Binding-site contacts:
Ligand atom CM2 contacts residue ILE217 of chain 3.A at 3.4 Å (hydrophobic).
Ligand atom F1 contacts residue VAL171 of chain 3.A at 3.8 Å.
Ligand atom N2 contacts residue THR97 of chain 3.A at 3.8 Å.
Ligand atom CM2 contacts residue ILE184 of chain 3.A at 3.8 Å (hydrophobic).
Ligand atom C6B contacts residue ILE95 of chain 3.A at 4.0 Å (hydrophobic).
Ligand atom C1B contacts residue ILE95 of chain 3.A at 3.6 Å (hydrophobic).
Ligand atom C4 contacts residue TYR193 of chain 3.A at 3.9 Å (hydrophobic).
Ligand atom F3 contacts residue VAL24 of chain 3.C at 3.3 Å.
Ligand atom CM2 contacts residue PHE147 of chain 3.A at 3.8 Å (hydrophobic).
Ligand atom CM6 contacts residue ILE95 of chain 3.A at 3.9 Å (hydrophobic).
Ligand atom CM2 contacts residue ILE95 of chain 3.A at 4.0 Å (hydrophobic).
Ligand atom CM6 contacts residue ILE119 of chain 3.A at 4.0 Å (hydrophobic).
Ligand atom C1C contacts residue TYR193 of chain 3.A at 3.9 Å (hydrophobic).
Ligand atom C5B contacts residue ILE119 of chain 3.A at 3.9 Å (hydrophobic).
Ligand atom O1 contacts residue THR97 of chain 3.A at 3.8 Å.
Ligand atom F2 contacts residue VAL171 of chain 3.A at 3.9 Å.
Ligand atom C6B contacts residue ILE119 of chain 3.A at 3.8 Å (hydrophobic).
Ligand atom F3 contacts residue ALA169 of chain 3.A at 3.7 Å.
Ligand atom C3B contacts residue ILE184 of chain 3.A at 3.5 Å (hydrophobic).
Ligand atom F3 contacts residue PHE147 of chain 3.A at 3.5 Å.
Ligand atom O1A contacts residue LEU220 of chain 3.A at 3.4 Å.
Ligand atom C2B contacts residue ILE95 of chain 3.A at 3.8 Å (hydrophobic).
Ligand atom N3A contacts residue ILE184 of chain 3.A at 3.9 Å.
Ligand atom F2 contacts residue ALA169 of chain 3.A at 3.6 Å.
Ligand atom C2A contacts residue LEU220 of chain 3.A at 3.8 Å (hydrophobic).
Ligand atom C4 contacts residue ILE217 of chain 3.A at 4.0 Å (hydrophobic).
Ligand atom C2B contacts residue ILE184 of chain 3.A at 3.8 Å (hydrophobic).
Ligand atom N2 contacts residue PHE115 of chain 3.A at 3.7 Å.
Ligand atom C5 contacts residue TYR193 of chain 3.A at 4.0 Å (hydrophobic).
Ligand atom N1A contacts residue ILE119 of chain 3.A at 3.8 Å.
Ligand atom CM6 contacts residue TRP93 of chain 3.A at 3.7 Å (hydrophobic).
Ligand atom F1 contacts residue MET182 of chain 3.A at 3.2 Å.
Ligand atom F2 contacts residue ALA145 of chain 3.A at 2.8 Å.
Ligand atom O1 contacts residue PHE115 of chain 3.A at 3.4 Å.
Ligand atom O1A contacts residue ILE121 of chain 3.A at 3.8 Å.
Ligand atom O1B contacts residue ILE119 of chain 3.A at 3.9 Å.
Ligand atom C3A contacts residue LEU220 of chain 3.A at 4.0 Å (hydrophobic).
Ligand atom N3A contacts residue PHE147 of chain 3.A at 3.9 Å.
Ligand atom N1A contacts residue LEU220 of chain 3.A at 3.3 Å.
Ligand atom F2 contacts residue PHE147 of chain 3.A at 3.8 Å.

Sequence of chain 3.C:
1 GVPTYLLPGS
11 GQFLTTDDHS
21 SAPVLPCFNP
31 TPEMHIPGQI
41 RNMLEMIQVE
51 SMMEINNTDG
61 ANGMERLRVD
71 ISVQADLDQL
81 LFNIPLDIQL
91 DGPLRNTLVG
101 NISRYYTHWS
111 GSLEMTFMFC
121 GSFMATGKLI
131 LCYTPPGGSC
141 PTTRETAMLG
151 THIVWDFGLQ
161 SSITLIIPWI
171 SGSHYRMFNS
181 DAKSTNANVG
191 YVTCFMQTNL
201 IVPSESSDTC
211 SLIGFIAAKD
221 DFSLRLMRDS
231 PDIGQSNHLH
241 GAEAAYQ

Sequence of chain 4.C:
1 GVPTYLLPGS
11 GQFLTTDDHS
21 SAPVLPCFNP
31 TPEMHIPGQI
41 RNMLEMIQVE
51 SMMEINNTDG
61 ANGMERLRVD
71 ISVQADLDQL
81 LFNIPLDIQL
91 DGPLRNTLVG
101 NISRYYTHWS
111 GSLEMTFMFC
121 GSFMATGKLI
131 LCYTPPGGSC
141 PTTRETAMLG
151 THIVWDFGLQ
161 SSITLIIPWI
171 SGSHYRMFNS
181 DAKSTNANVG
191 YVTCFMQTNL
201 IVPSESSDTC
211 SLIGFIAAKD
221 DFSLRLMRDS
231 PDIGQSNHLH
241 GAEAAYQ

The protein below binds the small molecule below.
Small molecule (SMILES): Cc1cc(CCCOc2c(C)cc(-c3noc(C(F)(F)F)n3)cc2C)on1

Sequence of chain 3.A:
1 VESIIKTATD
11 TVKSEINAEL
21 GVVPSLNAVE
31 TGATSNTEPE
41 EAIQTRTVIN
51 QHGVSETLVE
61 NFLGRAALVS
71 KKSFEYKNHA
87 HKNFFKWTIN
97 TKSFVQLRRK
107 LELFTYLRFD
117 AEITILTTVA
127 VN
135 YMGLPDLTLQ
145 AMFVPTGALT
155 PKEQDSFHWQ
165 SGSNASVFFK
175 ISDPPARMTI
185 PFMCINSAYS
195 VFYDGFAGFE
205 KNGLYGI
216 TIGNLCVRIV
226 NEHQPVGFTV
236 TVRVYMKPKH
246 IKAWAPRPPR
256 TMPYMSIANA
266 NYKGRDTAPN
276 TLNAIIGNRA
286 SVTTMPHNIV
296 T